Sequence of chain 1.F:
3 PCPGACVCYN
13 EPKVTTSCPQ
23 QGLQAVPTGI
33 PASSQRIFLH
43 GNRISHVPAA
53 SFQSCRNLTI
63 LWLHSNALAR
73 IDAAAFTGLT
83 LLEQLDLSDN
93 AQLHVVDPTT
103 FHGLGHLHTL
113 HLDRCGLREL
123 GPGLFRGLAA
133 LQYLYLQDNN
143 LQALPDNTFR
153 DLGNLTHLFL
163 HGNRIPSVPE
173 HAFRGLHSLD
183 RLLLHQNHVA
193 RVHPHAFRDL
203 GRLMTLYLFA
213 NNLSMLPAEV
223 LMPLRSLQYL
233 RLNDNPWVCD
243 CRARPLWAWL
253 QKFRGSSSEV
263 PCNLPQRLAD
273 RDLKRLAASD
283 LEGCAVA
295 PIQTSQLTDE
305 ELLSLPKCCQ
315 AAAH

The protein below binds the small molecule below.
Small molecule (SMILES): CC(=O)N[C@@H]1[C@@H](O)[C@H](O)[C@@H](CO)O[C@H]1O

Binding-site contacts:
Ligand atom N2 contacts residue ASN59 of chain 1.F at 3.0 Å (h-bond).
Ligand atom C5 contacts residue ASN59 of chain 1.F at 3.6 Å.
Ligand atom C8 contacts residue ARG58 of chain 1.F at 4.1 Å.
Ligand atom C1 contacts residue ASN59 of chain 1.F at 1.4 Å.
Ligand atom C8 contacts residue SER56 of chain 1.F at 3.8 Å.
Ligand atom C7 contacts residue ALA34 of chain 1.F at 3.8 Å (hydrophobic).
Ligand atom O5 contacts residue ASN59 of chain 1.F at 2.3 Å (h-bond).
Ligand atom O7 contacts residue ASN59 of chain 1.F at 4.1 Å.
Ligand atom C7 contacts residue ASN59 of chain 1.F at 3.8 Å.
Ligand atom C4 contacts residue ASN59 of chain 1.F at 4.2 Å.
Ligand atom O7 contacts residue ALA34 of chain 1.F at 3.7 Å.
Ligand atom O7 contacts residue SER35 of chain 1.F at 3.3 Å.
Ligand atom C8 contacts residue ALA34 of chain 1.F at 3.4 Å (hydrophobic).
Ligand atom C2 contacts residue ASN59 of chain 1.F at 2.5 Å.
Ligand atom C3 contacts residue ASN59 of chain 1.F at 3.8 Å.
Ligand atom C7 contacts residue SER35 of chain 1.F at 4.1 Å.